Binding-site contacts:
Ligand atom C4 contacts residue ASN93 of chain 1.F at 4.2 Å.
Ligand atom C1 contacts residue SER95 of chain 1.F at 3.4 Å.
Ligand atom C5 contacts residue SER95 of chain 1.F at 3.8 Å.
Ligand atom O7 contacts residue ASN93 of chain 1.F at 2.9 Å (h-bond).
Ligand atom C3 contacts residue ASN93 of chain 1.F at 3.8 Å.
Ligand atom C8 contacts residue ASN93 of chain 1.F at 4.4 Å.
Ligand atom O5 contacts residue ASN93 of chain 1.F at 2.3 Å (h-bond).
Ligand atom C7 contacts residue ASN93 of chain 1.F at 3.1 Å.
Ligand atom O5 contacts residue SER95 of chain 1.F at 2.8 Å (h-bond).
Ligand atom C1 contacts residue ASN93 of chain 1.F at 1.4 Å.
Ligand atom N2 contacts residue ASN93 of chain 1.F at 3.0 Å (h-bond).
Ligand atom C6 contacts residue SER95 of chain 1.F at 4.0 Å.
Ligand atom O6 contacts residue SER95 of chain 1.F at 3.1 Å (h-bond).
Ligand atom C2 contacts residue ASN93 of chain 1.F at 2.5 Å.
Ligand atom C5 contacts residue ASN93 of chain 1.F at 3.7 Å.

This small molecule binds to this protein.
Small molecule (SMILES): CC(=O)N[C@@H]1[C@@H](O)[C@H](O)[C@@H](CO)O[C@H]1O

Sequence of chain 1.F:
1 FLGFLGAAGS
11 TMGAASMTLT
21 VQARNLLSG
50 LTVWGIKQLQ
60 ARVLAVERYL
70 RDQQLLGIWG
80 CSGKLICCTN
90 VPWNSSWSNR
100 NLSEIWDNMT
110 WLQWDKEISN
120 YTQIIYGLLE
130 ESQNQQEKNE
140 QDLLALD